Sequence of chain 3.C:
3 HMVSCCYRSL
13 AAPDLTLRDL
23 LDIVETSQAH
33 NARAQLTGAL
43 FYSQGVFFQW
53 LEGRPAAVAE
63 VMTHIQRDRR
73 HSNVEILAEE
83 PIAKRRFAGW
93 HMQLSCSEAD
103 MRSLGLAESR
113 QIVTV

Sequence of chain 2.C:
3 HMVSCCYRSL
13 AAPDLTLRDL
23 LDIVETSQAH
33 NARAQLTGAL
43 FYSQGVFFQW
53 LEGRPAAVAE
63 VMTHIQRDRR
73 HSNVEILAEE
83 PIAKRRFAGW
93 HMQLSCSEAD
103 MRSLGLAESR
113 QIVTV

The protein below binds the small molecule below.
Small molecule (SMILES): CCCCCCCCCCCC[N+](C)(C)CC(=O)[O-]

Binding-site contacts:
Ligand atom CAL contacts residue GLU110 of chain 1.A at 3.6 Å.
Ligand atom CAI contacts residue GLU110 of chain 3.C at 4.5 Å.
Ligand atom CAC contacts residue LEU19 of chain 1.A at 4.1 Å (hydrophobic).
Ligand atom CAP contacts residue ARG112 of chain 3.C at 3.5 Å.
Ligand atom CAD contacts residue MET103 of chain 3.C at 4.0 Å (hydrophobic).
Ligand atom CAQ contacts residue ARG112 of chain 2.C at 2.9 Å.
Ligand atom CAJ contacts residue GLU110 of chain 1.A at 3.5 Å.
Ligand atom CAH contacts residue GLU110 of chain 3.C at 3.7 Å.
Ligand atom CAM contacts residue CYS98 of chain 1.A at 4.3 Å (hydrophobic).
Ligand atom CAK contacts residue GLU110 of chain 1.A at 4.4 Å.
Ligand atom OAR contacts residue ARG112 of chain 2.C at 2.9 Å (salt-bridge).
Ligand atom CAD contacts residue LEU108 of chain 3.C at 4.1 Å (hydrophobic).
Ligand atom CAJ contacts residue MET103 of chain 1.A at 4.2 Å (hydrophobic).
Ligand atom CAD contacts residue D9G1 of chain 1.F at 4.0 Å.
Ligand atom CAJ contacts residue GLU110 of chain 3.C at 4.2 Å.
Ligand atom CAF contacts residue CYS98 of chain 3.C at 4.3 Å (hydrophobic).
Ligand atom CAQ contacts residue ARG112 of chain 3.C at 3.5 Å.
Ligand atom CAS contacts residue CYS98 of chain 1.A at 3.9 Å (hydrophobic).
Ligand atom OAR contacts residue ARG112 of chain 3.C at 4.5 Å.
Ligand atom OAB contacts residue ARG112 of chain 3.C at 2.9 Å (salt-bridge).
Ligand atom CAM contacts residue MET103 of chain 1.A at 4.4 Å (hydrophobic).
Ligand atom OAB contacts residue ARG112 of chain 2.C at 2.8 Å (salt-bridge).
Ligand atom OAB contacts residue GLU110 of chain 1.A at 4.3 Å.
Ligand atom CAF contacts residue MET103 of chain 3.C at 3.9 Å (hydrophobic).
Ligand atom CAE contacts residue D9G1 of chain 1.F at 4.1 Å.
Ligand atom CAI contacts residue MET103 of chain 1.A at 3.9 Å (hydrophobic).
Ligand atom CAK contacts residue MET103 of chain 1.A at 3.8 Å (hydrophobic).
Ligand atom CAP contacts residue ARG112 of chain 2.C at 4.0 Å.
Ligand atom CAC contacts residue D9G1 of chain 1.F at 3.8 Å.
Ligand atom CAL contacts residue MET103 of chain 1.A at 4.2 Å (hydrophobic).
Ligand atom CAC contacts residue LEU19 of chain 3.C at 4.3 Å (hydrophobic).
Ligand atom CAN contacts residue GLU110 of chain 1.A at 4.2 Å.

Sequence of chain 1.A:
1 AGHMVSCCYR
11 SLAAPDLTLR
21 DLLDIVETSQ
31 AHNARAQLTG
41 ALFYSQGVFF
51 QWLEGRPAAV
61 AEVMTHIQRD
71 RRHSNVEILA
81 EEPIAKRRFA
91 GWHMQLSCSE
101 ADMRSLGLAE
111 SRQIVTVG